Sequence of chain 2.C:
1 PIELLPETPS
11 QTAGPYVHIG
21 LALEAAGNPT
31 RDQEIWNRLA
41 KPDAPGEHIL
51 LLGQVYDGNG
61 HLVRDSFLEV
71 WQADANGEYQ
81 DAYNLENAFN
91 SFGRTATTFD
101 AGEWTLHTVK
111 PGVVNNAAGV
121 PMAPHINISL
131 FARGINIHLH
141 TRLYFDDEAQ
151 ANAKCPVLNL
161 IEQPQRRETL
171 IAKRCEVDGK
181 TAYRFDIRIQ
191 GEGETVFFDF

This protein binds this small molecule.
Small molecule (SMILES): O=C(O)C[C@H]1C=CC(=O)O1

Binding-site contacts:
Ligand atom O6 contacts residue LYS173 of chain 2.C at 4.3 Å.
Ligand atom C2 contacts residue THR169 of chain 2.C at 4.2 Å.
Ligand atom C6 contacts residue ARG184 of chain 2.C at 3.6 Å.
Ligand atom C5 contacts residue LYS173 of chain 2.C at 4.5 Å.
Ligand atom C3 contacts residue ASP186 of chain 2.C at 3.9 Å.
Ligand atom C5 contacts residue ASP186 of chain 2.C at 3.7 Å.
Ligand atom C6 contacts residue PHE185 of chain 2.C at 3.8 Å (hydrophobic).
Ligand atom O1 contacts residue LYS173 of chain 2.C at 3.8 Å.
Ligand atom O6 contacts residue PHE185 of chain 2.C at 3.5 Å.
Ligand atom C4 contacts residue ASP186 of chain 2.C at 4.1 Å.
Ligand atom C3 contacts residue GLU168 of chain 2.C at 4.4 Å.
Ligand atom C1 contacts residue LYS173 of chain 2.C at 3.8 Å.
Ligand atom C1 contacts residue GLU168 of chain 2.C at 4.3 Å.
Ligand atom C3 contacts residue THR169 of chain 2.C at 3.7 Å.
Ligand atom O2 contacts residue LYS173 of chain 2.C at 4.2 Å.
Ligand atom C5 contacts residue ARG184 of chain 2.C at 3.4 Å.
Ligand atom C3 contacts residue ARG188 of chain 2.C at 4.4 Å.
Ligand atom C6 contacts residue LYS173 of chain 2.C at 4.3 Å.
Ligand atom C2 contacts residue ILE171 of chain 2.C at 3.7 Å (hydrophobic).
Ligand atom C4 contacts residue THR169 of chain 2.C at 3.4 Å.
Ligand atom C5 contacts residue ILE171 of chain 2.C at 3.1 Å (hydrophobic).
Ligand atom O3 contacts residue ARG188 of chain 2.C at 3.9 Å.
Ligand atom C6 contacts residue ASP186 of chain 2.C at 3.2 Å.
Ligand atom C2 contacts residue GLU168 of chain 2.C at 3.5 Å.
Ligand atom O6 contacts residue ARG184 of chain 2.C at 3.0 Å (salt-bridge).
Ligand atom O2 contacts residue GLU168 of chain 2.C at 4.1 Å.
Ligand atom C5 contacts residue ALA172 of chain 2.C at 3.7 Å (hydrophobic).
Ligand atom C6 contacts residue ILE171 of chain 2.C at 4.2 Å (hydrophobic).
Ligand atom C5 contacts residue PHE185 of chain 2.C at 3.5 Å (hydrophobic).
Ligand atom C4 contacts residue GLU168 of chain 2.C at 4.4 Å.
Ligand atom O3 contacts residue LYS173 of chain 2.C at 4.4 Å.
Ligand atom O1 contacts residue ARG188 of chain 2.C at 3.5 Å (salt-bridge).
Ligand atom C1 contacts residue ARG188 of chain 2.C at 4.4 Å.
Ligand atom C4 contacts residue ALA172 of chain 2.C at 4.2 Å (hydrophobic).
Ligand atom O3 contacts residue ASP186 of chain 2.C at 3.8 Å.
Ligand atom O6 contacts residue ASP186 of chain 2.C at 3.0 Å (salt-bridge).
Ligand atom C2 contacts residue LYS173 of chain 2.C at 4.2 Å.
Ligand atom C4 contacts residue PHE185 of chain 2.C at 3.6 Å (hydrophobic).
Ligand atom C4 contacts residue ILE171 of chain 2.C at 3.0 Å (hydrophobic).
Ligand atom C3 contacts residue ILE171 of chain 2.C at 4.0 Å (hydrophobic).